This small molecule binds to this protein.
Small molecule (SMILES): COc1ccc(CC[C@@H](OC(=O)[C@@H]2CCCCN2C(=O)[C@H](c2cc(OC)c(OC)c(OC)c2)c2ccc(Cl)s2)c2cccc(OCC(=O)O)c2)cc1OC

Binding-site contacts:
Ligand atom OAU contacts residue PHE65 of chain 1.A at 3.4 Å.
Ligand atom CBD contacts residue TRP78 of chain 1.A at 3.6 Å (hydrophobic).
Ligand atom CBD contacts residue PHE65 of chain 1.A at 3.5 Å (hydrophobic).
Ligand atom CBH contacts residue TYR101 of chain 1.A at 3.4 Å (hydrophobic).
Ligand atom CLBQ contacts residue LEU49 of chain 1.A at 3.4 Å.
Ligand atom O contacts residue ILE75 of chain 1.A at 2.9 Å (h-bond).
Ligand atom CAF contacts residue VAL74 of chain 1.A at 3.5 Å (hydrophobic).
Ligand atom OBI contacts residue TYR101 of chain 1.A at 2.8 Å (h-bond).
Ligand atom OAU contacts residue GLN73 of chain 1.A at 3.4 Å (h-bond).
Ligand atom OAO contacts residue TYR101 of chain 1.A at 2.8 Å (h-bond).
Ligand atom CAJ contacts residue TYR101 of chain 1.A at 3.6 Å (hydrophobic).
Ligand atom OBI contacts residue PHE118 of chain 1.A at 3.6 Å.
Ligand atom CAV contacts residue PHE65 of chain 1.A at 3.5 Å (hydrophobic).
Ligand atom CAF contacts residue GLY72 of chain 1.A at 3.6 Å.
Ligand atom CAM contacts residue TYR101 of chain 1.A at 3.6 Å (hydrophobic).
Ligand atom CBN contacts residue ILE110 of chain 1.A at 3.4 Å (hydrophobic).
Ligand atom CB contacts residue TRP78 of chain 1.A at 3.2 Å (hydrophobic).
Ligand atom CLBQ contacts residue LYS48 of chain 1.A at 3.5 Å.
Ligand atom CBO contacts residue ILE110 of chain 1.A at 3.5 Å (hydrophobic).
Ligand atom OAG contacts residue VAL74 of chain 1.A at 3.6 Å (h-bond).
Ligand atom CAH contacts residue VAL74 of chain 1.A at 3.0 Å (hydrophobic).
Ligand atom CAE contacts residue GLN73 of chain 1.A at 3.1 Å.
Ligand atom CBZ contacts residue TYR45 of chain 1.A at 3.6 Å (hydrophobic).
Ligand atom CBE contacts residue TYR45 of chain 1.A at 3.5 Å (hydrophobic).
Ligand atom CCB contacts residue SER106 of chain 1.A at 3.4 Å.
Ligand atom CAH contacts residue GLY72 of chain 1.A at 3.0 Å.
Ligand atom CBJ contacts residue ASP56 of chain 1.A at 3.3 Å.
Ligand atom CBF contacts residue TYR45 of chain 1.A at 3.5 Å (hydrophobic).
Ligand atom O contacts residue VAL74 of chain 1.A at 3.4 Å.
Ligand atom CAL contacts residue TYR101 of chain 1.A at 3.4 Å (hydrophobic).
Ligand atom CBR contacts residue ASP56 of chain 1.A at 3.3 Å.
Ligand atom SBP contacts residue PHE118 of chain 1.A at 3.6 Å.
Ligand atom CBL contacts residue ASP56 of chain 1.A at 3.6 Å.
Ligand atom CAR contacts residue PHE65 of chain 1.A at 3.3 Å (hydrophobic).
Ligand atom CAF contacts residue GLN73 of chain 1.A at 3.3 Å.
Ligand atom CAP contacts residue GLN73 of chain 1.A at 3.2 Å.
Ligand atom CAQ contacts residue PHE65 of chain 1.A at 3.3 Å (hydrophobic).
Ligand atom CBZ contacts residue SER58 of chain 1.A at 3.1 Å.
Ligand atom CA contacts residue TYR101 of chain 1.A at 3.6 Å (hydrophobic).
Ligand atom C contacts residue TYR101 of chain 1.A at 3.2 Å (hydrophobic).

Sequence of chain 1.A:
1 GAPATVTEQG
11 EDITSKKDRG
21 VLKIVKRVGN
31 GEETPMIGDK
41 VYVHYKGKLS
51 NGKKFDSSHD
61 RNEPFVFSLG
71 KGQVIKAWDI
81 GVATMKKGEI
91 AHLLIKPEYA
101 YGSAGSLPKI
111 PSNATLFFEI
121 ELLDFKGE